Sequence of chain 1.B:
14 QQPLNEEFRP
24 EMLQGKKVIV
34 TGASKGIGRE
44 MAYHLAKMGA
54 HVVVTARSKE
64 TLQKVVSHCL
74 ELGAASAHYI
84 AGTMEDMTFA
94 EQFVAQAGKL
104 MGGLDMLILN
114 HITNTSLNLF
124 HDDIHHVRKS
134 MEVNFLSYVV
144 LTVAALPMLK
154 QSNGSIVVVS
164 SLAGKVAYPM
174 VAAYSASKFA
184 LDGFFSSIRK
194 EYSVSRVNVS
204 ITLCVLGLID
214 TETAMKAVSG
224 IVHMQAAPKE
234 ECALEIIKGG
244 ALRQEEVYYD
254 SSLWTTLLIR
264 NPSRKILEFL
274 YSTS

This protein binds this small molecule.
Small molecule (SMILES): CC(C)(C)N1CCN(c2ccc(N3CCN(C(=O)NC4[C@@H]5CC6C[C@H]4CC(C(N)=O)(C6)C5)c4ccccc43)nc2)CC1

Binding-site contacts:
Ligand atom C20 contacts residue LEU211 of chain 1.A at 3.6 Å (hydrophobic).
Ligand atom C18 contacts residue GLY210 of chain 1.A at 3.6 Å.
Ligand atom O2 contacts residue NDP1 of chain 1.F at 3.1 Å.
Ligand atom C31 contacts residue THR258 of chain 1.A at 3.5 Å.
Ligand atom C14 contacts residue TYR274 of chain 1.B at 3.1 Å (hydrophobic).
Ligand atom N5 contacts residue MET227 of chain 1.A at 3.5 Å (h-bond).
Ligand atom O1 contacts residue ILE115 of chain 1.A at 3.4 Å.
Ligand atom N5 contacts residue LEU211 of chain 1.A at 2.8 Å (h-bond).
Ligand atom C24 contacts residue LEU165 of chain 1.A at 3.5 Å (hydrophobic).
Ligand atom C30 contacts residue LEU273 of chain 1.B at 3.6 Å (hydrophobic).
Ligand atom C21 contacts residue TYR171 of chain 1.A at 3.3 Å (hydrophobic).
Ligand atom C19 contacts residue SER164 of chain 1.A at 3.1 Å.
Ligand atom C27 contacts residue THR258 of chain 1.A at 3.2 Å.
Ligand atom C31 contacts residue SER255 of chain 1.A at 3.4 Å.
Ligand atom C23 contacts residue MET227 of chain 1.A at 3.7 Å (hydrophobic).
Ligand atom C3 contacts residue NDP1 of chain 1.F at 3.6 Å.
Ligand atom N5 contacts residue GLY210 of chain 1.A at 3.5 Å.
Ligand atom C22 contacts residue TYR274 of chain 1.B at 3.5 Å (hydrophobic).
Ligand atom C18 contacts residue LEU211 of chain 1.A at 3.5 Å (hydrophobic).
Ligand atom C6 contacts residue TYR177 of chain 1.A at 3.6 Å (hydrophobic).
Ligand atom N3 contacts residue LEU211 of chain 1.A at 3.6 Å.
Ligand atom C13 contacts residue TYR274 of chain 1.B at 3.2 Å (hydrophobic).
Ligand atom O1 contacts residue THR216 of chain 1.A at 3.4 Å.
Ligand atom C24 contacts residue LEU211 of chain 1.A at 3.6 Å (hydrophobic).
Ligand atom C33 contacts residue SER164 of chain 1.A at 3.6 Å.
Ligand atom C1 contacts residue TYR177 of chain 1.A at 3.7 Å (hydrophobic).
Ligand atom C11 contacts residue ILE115 of chain 1.A at 3.5 Å (hydrophobic).
Ligand atom C5 contacts residue TYR177 of chain 1.A at 3.6 Å (hydrophobic).
Ligand atom C23 contacts residue LEU165 of chain 1.A at 3.6 Å (hydrophobic).
Ligand atom O2 contacts residue TYR177 of chain 1.A at 2.8 Å (h-bond).
Ligand atom C28 contacts residue THR258 of chain 1.A at 3.4 Å.
Ligand atom N2 contacts residue THR216 of chain 1.A at 3.4 Å.
Ligand atom O2 contacts residue SER164 of chain 1.A at 2.7 Å (h-bond).
Ligand atom N2 contacts residue NDP1 of chain 1.F at 3.0 Å (h-bond).
Ligand atom C11 contacts residue THR216 of chain 1.A at 3.5 Å.
Ligand atom C22 contacts residue TYR171 of chain 1.A at 3.1 Å (hydrophobic).
Ligand atom C24 contacts residue ASP253 of chain 1.A at 3.3 Å.
Ligand atom C25 contacts residue TYR274 of chain 1.B at 3.6 Å (hydrophobic).
Ligand atom C2 contacts residue NDP1 of chain 1.F at 3.6 Å.
Ligand atom C24 contacts residue MET227 of chain 1.A at 3.1 Å (hydrophobic).

Sequence of chain 1.A:
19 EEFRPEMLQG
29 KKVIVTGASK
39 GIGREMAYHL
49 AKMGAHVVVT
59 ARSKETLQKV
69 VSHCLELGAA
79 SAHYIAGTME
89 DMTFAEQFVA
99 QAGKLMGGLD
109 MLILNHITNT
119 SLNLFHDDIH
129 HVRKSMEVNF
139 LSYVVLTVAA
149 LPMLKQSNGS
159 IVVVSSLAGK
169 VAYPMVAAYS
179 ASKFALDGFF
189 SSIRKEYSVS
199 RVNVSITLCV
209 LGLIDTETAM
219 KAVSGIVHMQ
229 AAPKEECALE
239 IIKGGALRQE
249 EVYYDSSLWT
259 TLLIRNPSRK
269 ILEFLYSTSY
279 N